Sequence of chain 1.W:
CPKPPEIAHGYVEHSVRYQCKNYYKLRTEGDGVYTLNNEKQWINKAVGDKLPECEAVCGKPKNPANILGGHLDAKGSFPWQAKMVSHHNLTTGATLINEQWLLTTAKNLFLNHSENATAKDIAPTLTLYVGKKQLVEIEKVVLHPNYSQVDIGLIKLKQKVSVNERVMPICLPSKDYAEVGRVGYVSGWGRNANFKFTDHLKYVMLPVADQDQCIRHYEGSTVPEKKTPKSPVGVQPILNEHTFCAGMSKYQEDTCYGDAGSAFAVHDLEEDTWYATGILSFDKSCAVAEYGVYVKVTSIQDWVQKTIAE

This small molecule binds to this protein.
Small molecule (SMILES): CC(=O)N[C@H]1[C@H](O[C@H]2[C@H](O)[C@@H](NC(C)=O)CO[C@@H]2CO)O[C@H](CO)[C@@H](O)[C@@H]1O

Binding-site contacts:
Ligand atom O5 contacts residue GLU245 of chain 1.W at 4.2 Å.
Ligand atom C1 contacts residue GLN153 of chain 1.W at 4.0 Å.
Ligand atom O6 contacts residue ASN244 of chain 1.W at 4.1 Å.
Ligand atom C4 contacts residue ASN150 of chain 1.W at 4.1 Å.
Ligand atom C5 contacts residue GLN153 of chain 1.W at 4.0 Å.
Ligand atom O5 contacts residue HIS246 of chain 1.W at 4.5 Å.
Ligand atom O7 contacts residue ASN150 of chain 1.W at 3.6 Å.
Ligand atom C7 contacts residue ASN150 of chain 1.W at 3.6 Å.
Ligand atom C6 contacts residue ASN244 of chain 1.W at 4.4 Å.
Ligand atom C3 contacts residue ASN150 of chain 1.W at 3.8 Å.
Ligand atom C5 contacts residue GLU245 of chain 1.W at 4.1 Å.
Ligand atom O6 contacts residue GLN153 of chain 1.W at 3.6 Å (h-bond).
Ligand atom C5 contacts residue ASN150 of chain 1.W at 3.6 Å.
Ligand atom C2 contacts residue GLU245 of chain 1.W at 4.1 Å.
Ligand atom C6 contacts residue HIS246 of chain 1.W at 4.3 Å.
Ligand atom C2 contacts residue ASN150 of chain 1.W at 2.4 Å.
Ligand atom C6 contacts residue GLU245 of chain 1.W at 3.0 Å.
Ligand atom C4 contacts residue GLU245 of chain 1.W at 4.0 Å.
Ligand atom O4 contacts residue GLU245 of chain 1.W at 3.5 Å (salt-bridge).
Ligand atom O5 contacts residue ASN150 of chain 1.W at 2.3 Å (h-bond).
Ligand atom N2 contacts residue ASN150 of chain 1.W at 3.0 Å (h-bond).
Ligand atom O5 contacts residue GLN153 of chain 1.W at 3.5 Å.
Ligand atom C1 contacts residue GLU245 of chain 1.W at 4.2 Å.
Ligand atom C1 contacts residue ASN150 of chain 1.W at 1.4 Å.
Ligand atom O6 contacts residue GLU245 of chain 1.W at 3.3 Å (salt-bridge).
Ligand atom C6 contacts residue GLN153 of chain 1.W at 3.5 Å.